Sequence of chain 1.A:
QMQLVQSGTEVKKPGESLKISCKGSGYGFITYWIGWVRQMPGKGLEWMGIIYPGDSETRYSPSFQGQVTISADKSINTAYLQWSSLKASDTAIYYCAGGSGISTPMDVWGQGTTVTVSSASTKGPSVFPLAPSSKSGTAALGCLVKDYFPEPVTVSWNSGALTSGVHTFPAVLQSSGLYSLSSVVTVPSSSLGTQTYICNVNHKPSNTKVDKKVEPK

A protein and the small-molecule ligand that binds it are described below.
Small molecule (SMILES): CC(=O)N[C@@H]1[C@@H](O)[C@H](O)[C@@H](CO)O[C@H]1O

Binding-site contacts:
Ligand atom C8 contacts residue SER34 of chain 1.C at 2.9 Å.
Ligand atom C7 contacts residue SER34 of chain 1.C at 4.0 Å.
Ligand atom O5 contacts residue ASN38 of chain 1.C at 2.5 Å (h-bond).
Ligand atom C8 contacts residue ASN38 of chain 1.C at 4.5 Å.
Ligand atom O4 contacts residue TYR27 of chain 1.A at 2.9 Å.
Ligand atom C6 contacts residue ASN38 of chain 1.C at 4.3 Å.
Ligand atom C5 contacts residue ASN38 of chain 1.C at 3.8 Å.
Ligand atom O5 contacts residue TYR27 of chain 1.A at 3.3 Å.
Ligand atom C8 contacts residue ASP32 of chain 1.C at 4.2 Å.
Ligand atom O7 contacts residue ASN38 of chain 1.C at 3.2 Å (h-bond).
Ligand atom N2 contacts residue SER34 of chain 1.C at 4.4 Å.
Ligand atom C4 contacts residue TYR27 of chain 1.A at 3.8 Å (hydrophobic).
Ligand atom N2 contacts residue ASN38 of chain 1.C at 3.0 Å (h-bond).
Ligand atom C1 contacts residue TYR27 of chain 1.A at 4.2 Å (hydrophobic).
Ligand atom C5 contacts residue TYR27 of chain 1.A at 3.3 Å (hydrophobic).
Ligand atom C2 contacts residue ASN38 of chain 1.C at 2.6 Å.
Ligand atom C1 contacts residue ASN38 of chain 1.C at 1.5 Å.
Ligand atom C3 contacts residue ASN38 of chain 1.C at 3.8 Å.
Ligand atom C4 contacts residue ASN38 of chain 1.C at 4.4 Å.
Ligand atom C6 contacts residue TYR27 of chain 1.A at 4.5 Å (hydrophobic).
Ligand atom C7 contacts residue ASN38 of chain 1.C at 3.3 Å.

Sequence of chain 1.C:
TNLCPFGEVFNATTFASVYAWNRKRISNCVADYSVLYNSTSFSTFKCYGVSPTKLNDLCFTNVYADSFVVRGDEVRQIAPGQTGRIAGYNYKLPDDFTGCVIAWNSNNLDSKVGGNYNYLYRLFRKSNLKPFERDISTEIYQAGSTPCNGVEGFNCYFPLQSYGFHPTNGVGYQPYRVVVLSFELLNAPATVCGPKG